The small molecule below binds the protein below.
Small molecule (SMILES): CCC#CCCCC(=O)OC[C@H]1O[C@H](O[C@]2(CO)O[C@H](CO)[C@@H](O)[C@@H]2O)[C@H](O)[C@@H](O)[C@@H]1O

Sequence of chain 1.D:
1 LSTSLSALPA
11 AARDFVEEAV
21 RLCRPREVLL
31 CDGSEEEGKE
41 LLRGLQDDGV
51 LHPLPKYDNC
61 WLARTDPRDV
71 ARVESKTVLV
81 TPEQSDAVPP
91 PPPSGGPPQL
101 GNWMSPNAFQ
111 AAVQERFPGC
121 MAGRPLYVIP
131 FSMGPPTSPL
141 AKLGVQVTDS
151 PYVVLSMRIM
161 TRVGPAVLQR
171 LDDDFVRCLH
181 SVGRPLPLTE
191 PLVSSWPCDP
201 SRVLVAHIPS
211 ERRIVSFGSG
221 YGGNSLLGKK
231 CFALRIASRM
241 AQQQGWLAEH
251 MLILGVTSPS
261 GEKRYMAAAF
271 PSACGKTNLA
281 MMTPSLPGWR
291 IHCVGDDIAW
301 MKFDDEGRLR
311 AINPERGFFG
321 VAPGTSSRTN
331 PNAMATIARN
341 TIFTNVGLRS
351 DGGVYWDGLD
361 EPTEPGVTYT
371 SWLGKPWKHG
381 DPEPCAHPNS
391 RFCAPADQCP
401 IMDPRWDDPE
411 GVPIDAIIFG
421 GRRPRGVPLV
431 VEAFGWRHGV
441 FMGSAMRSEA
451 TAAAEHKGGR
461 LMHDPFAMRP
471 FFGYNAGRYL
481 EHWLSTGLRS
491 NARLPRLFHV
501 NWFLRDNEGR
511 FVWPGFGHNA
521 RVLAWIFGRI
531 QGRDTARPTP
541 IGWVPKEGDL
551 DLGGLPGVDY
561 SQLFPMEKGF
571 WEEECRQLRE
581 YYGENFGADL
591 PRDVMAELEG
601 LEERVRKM

Binding-site contacts:
Ligand atom C5 contacts residue PHE434 of chain 1.D at 3.9 Å (hydrophobic).
Ligand atom C6 contacts residue PHE434 of chain 1.D at 3.7 Å (hydrophobic).
Ligand atom O6 contacts residue PHE434 of chain 1.D at 4.3 Å.
Ligand atom C3 contacts residue ARG437 of chain 1.D at 3.7 Å.
Ligand atom O4 contacts residue GLU597 of chain 1.D at 2.5 Å (salt-bridge).
Ligand atom O4 contacts residue ARG604 of chain 1.D at 4.2 Å.
Ligand atom C10 contacts residue TRP543 of chain 1.D at 3.6 Å (hydrophobic).
Ligand atom O7 contacts residue PHE434 of chain 1.D at 3.4 Å.
Ligand atom C9 contacts residue PRO538 of chain 1.D at 3.6 Å (hydrophobic).
Ligand atom C6 contacts residue ARG604 of chain 1.D at 4.1 Å.
Ligand atom O1 contacts residue PHE434 of chain 1.D at 4.5 Å.
Ligand atom O4 contacts residue ARG437 of chain 1.D at 3.3 Å (salt-bridge).
Ligand atom C4 contacts residue GLU597 of chain 1.D at 3.6 Å.
Ligand atom O3 contacts residue ARG437 of chain 1.D at 3.1 Å (salt-bridge).
Ligand atom C4 contacts residue ARG437 of chain 1.D at 4.0 Å.
Ligand atom C6 contacts residue PHE434 of chain 1.D at 4.2 Å (hydrophobic).
Ligand atom C1 contacts residue PHE434 of chain 1.D at 3.8 Å (hydrophobic).
Ligand atom C7 contacts residue PRO538 of chain 1.D at 4.4 Å (hydrophobic).
Ligand atom C5 contacts residue HIS438 of chain 1.D at 4.1 Å.
Ligand atom C13 contacts residue PHE434 of chain 1.D at 3.9 Å (hydrophobic).
Ligand atom O7 contacts residue ARG604 of chain 1.D at 3.6 Å.
Ligand atom C9 contacts residue PHE434 of chain 1.D at 3.7 Å (hydrophobic).
Ligand atom C12 contacts residue TRP543 of chain 1.D at 3.5 Å (hydrophobic).
Ligand atom O4 contacts residue HIS438 of chain 1.D at 4.3 Å.
Ligand atom O6 contacts residue ARG604 of chain 1.D at 3.5 Å (salt-bridge).
Ligand atom C10 contacts residue PHE434 of chain 1.D at 3.9 Å (hydrophobic).
Ligand atom O7 contacts residue THR539 of chain 1.D at 4.1 Å.
Ligand atom O6 contacts residue GLU597 of chain 1.D at 2.6 Å (salt-bridge).
Ligand atom C31 contacts residue PHE434 of chain 1.D at 4.0 Å (hydrophobic).
Ligand atom C5 contacts residue GLU597 of chain 1.D at 3.8 Å.
Ligand atom O5 contacts residue PHE434 of chain 1.D at 3.3 Å.
Ligand atom C11 contacts residue PHE434 of chain 1.D at 3.9 Å (hydrophobic).
Ligand atom C2 contacts residue PHE434 of chain 1.D at 4.2 Å (hydrophobic).
Ligand atom C12 contacts residue PHE434 of chain 1.D at 4.2 Å (hydrophobic).
Ligand atom C6 contacts residue ARG604 of chain 1.D at 3.5 Å.
Ligand atom C11 contacts residue TRP543 of chain 1.D at 3.5 Å (hydrophobic).
Ligand atom C8 contacts residue PRO538 of chain 1.D at 4.3 Å (hydrophobic).
Ligand atom C9 contacts residue TRP543 of chain 1.D at 4.3 Å (hydrophobic).
Ligand atom C6 contacts residue GLU597 of chain 1.D at 3.4 Å.